This small molecule binds to this protein.
Small molecule (SMILES): Nc1ccn([C@H]2C[C@H](O)[C@@H](CO[P](=O)(O)O[P](=O)(O)OP(=O)(O)O)O2)c(=O)n1

Sequence of chain 1.C:
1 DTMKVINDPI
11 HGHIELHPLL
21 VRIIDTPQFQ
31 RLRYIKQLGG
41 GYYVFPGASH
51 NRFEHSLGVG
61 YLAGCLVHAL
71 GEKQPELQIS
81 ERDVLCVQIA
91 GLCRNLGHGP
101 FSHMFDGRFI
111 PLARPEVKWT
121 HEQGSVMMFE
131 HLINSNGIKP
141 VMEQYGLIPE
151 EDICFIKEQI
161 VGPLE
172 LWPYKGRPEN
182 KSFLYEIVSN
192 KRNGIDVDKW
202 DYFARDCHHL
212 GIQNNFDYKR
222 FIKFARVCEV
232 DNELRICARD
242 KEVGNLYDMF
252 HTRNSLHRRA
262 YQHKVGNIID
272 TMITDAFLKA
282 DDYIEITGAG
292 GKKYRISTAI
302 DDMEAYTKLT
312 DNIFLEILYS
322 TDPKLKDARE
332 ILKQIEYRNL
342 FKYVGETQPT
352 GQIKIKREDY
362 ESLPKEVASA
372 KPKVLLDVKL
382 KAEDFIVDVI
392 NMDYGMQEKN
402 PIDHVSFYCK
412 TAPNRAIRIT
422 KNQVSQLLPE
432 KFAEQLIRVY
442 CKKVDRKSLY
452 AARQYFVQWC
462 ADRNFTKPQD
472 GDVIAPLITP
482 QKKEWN

Binding-site contacts:
Ligand atom O1B contacts residue HIS121 of chain 1.C at 3.7 Å.
Ligand atom O3A contacts residue ARG94 of chain 1.C at 3.4 Å (salt-bridge).
Ligand atom O2B contacts residue ARG94 of chain 1.C at 3.0 Å (salt-bridge).
Ligand atom C2 contacts residue HIS103 of chain 1.C at 3.7 Å.
Ligand atom O3' contacts residue GLN37 of chain 1.C at 3.1 Å (h-bond).
Ligand atom C2' contacts residue TYR262 of chain 1.C at 3.6 Å (hydrophobic).
Ligand atom O1G contacts residue TYR203 of chain 1.C at 2.7 Å (h-bond).
Ligand atom PB contacts residue ARG94 of chain 1.C at 3.7 Å.
Ligand atom C3' contacts residue ASP207 of chain 1.C at 3.5 Å.
Ligand atom N1 contacts residue HIS103 of chain 1.C at 3.2 Å.
Ligand atom PB contacts residue MG1 of chain 1.S at 3.5 Å.
Ligand atom C6 contacts residue HIS103 of chain 1.C at 3.2 Å.
Ligand atom PG contacts residue MG1 of chain 1.S at 3.3 Å.
Ligand atom O3A contacts residue ASP199 of chain 1.C at 3.4 Å (salt-bridge).
Ligand atom O3' contacts residue ASP207 of chain 1.C at 2.7 Å (salt-bridge).
Ligand atom O2G contacts residue LYS200 of chain 1.C at 3.0 Å (salt-bridge).
Ligand atom O1G contacts residue ARG254 of chain 1.C at 3.0 Å (salt-bridge).
Ligand atom C3' contacts residue TYR203 of chain 1.C at 3.6 Å (hydrophobic).
Ligand atom O2A contacts residue HIS98 of chain 1.C at 3.8 Å.
Ligand atom O3' contacts residue LEU38 of chain 1.C at 3.7 Å.
Ligand atom O2A contacts residue HIS121 of chain 1.C at 3.2 Å.
Ligand atom O2A contacts residue HIS103 of chain 1.C at 2.6 Å (h-bond).
Ligand atom O3' contacts residue TYR203 of chain 1.C at 3.4 Å.
Ligand atom O5' contacts residue HIS103 of chain 1.C at 3.1 Å (h-bond).
Ligand atom O1A contacts residue ARG52 of chain 1.C at 2.7 Å (salt-bridge).
Ligand atom N4 contacts residue GLN263 of chain 1.C at 3.1 Å (h-bond).
Ligand atom C5 contacts residue HIS103 of chain 1.C at 3.6 Å.
Ligand atom O1A contacts residue HIS98 of chain 1.C at 3.7 Å.
Ligand atom PA contacts residue HIS103 of chain 1.C at 3.2 Å.
Ligand atom O1A contacts residue HIS103 of chain 1.C at 3.8 Å.
Ligand atom C1' contacts residue HIS103 of chain 1.C at 3.7 Å.
Ligand atom C2' contacts residue LEU38 of chain 1.C at 3.6 Å (hydrophobic).
Ligand atom C5' contacts residue TYR203 of chain 1.C at 3.4 Å (hydrophobic).
Ligand atom O1G contacts residue LYS200 of chain 1.C at 3.6 Å.
Ligand atom O2B contacts residue MG1 of chain 1.S at 2.1 Å.
Ligand atom O2G contacts residue MG1 of chain 1.S at 1.9 Å.
Ligand atom O2 contacts residue LEU38 of chain 1.C at 3.5 Å.
Ligand atom O4' contacts residue ARG52 of chain 1.C at 3.0 Å (salt-bridge).
Ligand atom O3G contacts residue ARG254 of chain 1.C at 3.2 Å (salt-bridge).
Ligand atom O4' contacts residue HIS103 of chain 1.C at 3.2 Å (h-bond).